Sequence of chain 1.A:
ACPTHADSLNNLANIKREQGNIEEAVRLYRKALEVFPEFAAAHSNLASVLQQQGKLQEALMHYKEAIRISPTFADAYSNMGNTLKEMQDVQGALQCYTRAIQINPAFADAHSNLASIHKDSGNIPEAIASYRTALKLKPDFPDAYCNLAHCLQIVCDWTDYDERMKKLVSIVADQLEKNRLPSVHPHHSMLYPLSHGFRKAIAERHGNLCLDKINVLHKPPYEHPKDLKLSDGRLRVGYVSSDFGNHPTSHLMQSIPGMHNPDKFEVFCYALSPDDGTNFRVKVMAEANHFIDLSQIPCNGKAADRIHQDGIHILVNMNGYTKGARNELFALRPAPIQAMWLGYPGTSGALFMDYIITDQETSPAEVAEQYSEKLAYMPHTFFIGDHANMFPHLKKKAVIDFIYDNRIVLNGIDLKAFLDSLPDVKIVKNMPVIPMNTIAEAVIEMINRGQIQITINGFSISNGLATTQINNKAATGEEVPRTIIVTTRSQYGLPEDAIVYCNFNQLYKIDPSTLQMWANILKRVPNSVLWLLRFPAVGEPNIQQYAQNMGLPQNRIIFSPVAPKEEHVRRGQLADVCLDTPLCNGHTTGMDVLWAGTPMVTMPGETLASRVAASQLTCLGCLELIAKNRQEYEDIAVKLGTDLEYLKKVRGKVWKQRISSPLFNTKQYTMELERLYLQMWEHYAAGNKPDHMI

Binding-site contacts:
Ligand atom C contacts residue ASN84 of chain 1.A at 3.5 Å.
Ligand atom CA contacts residue ASN81 of chain 1.A at 3.4 Å.
Ligand atom O contacts residue ASN115 of chain 1.A at 2.8 Å (h-bond).
Ligand atom OD1 contacts residue GLN53 of chain 1.A at 3.1 Å (h-bond).
Ligand atom OE2 contacts residue GLN90 of chain 1.A at 2.8 Å (h-bond).
Ligand atom CG2 contacts residue SER118 of chain 1.A at 3.5 Å.
Ligand atom OE1 contacts residue GLN90 of chain 1.A at 3.5 Å (h-bond).
Ligand atom CG2 contacts residue ASN149 of chain 1.A at 3.5 Å.
Ligand atom CB contacts residue ASN115 of chain 1.A at 3.4 Å.
Ligand atom OG1 contacts residue PHE109 of chain 1.A at 3.5 Å.
Ligand atom O contacts residue ASN16 of chain 1.A at 3.2 Å (h-bond).
Ligand atom CB contacts residue ASP77 of chain 1.A at 3.5 Å.
Ligand atom CB contacts residue ASP122 of chain 1.A at 3.3 Å.
Ligand atom OD1 contacts residue ASN84 of chain 1.A at 2.8 Å (h-bond).
Ligand atom N contacts residue ASN81 of chain 1.A at 2.8 Å (h-bond).
Ligand atom O contacts residue ASN84 of chain 1.A at 3.1 Å (h-bond).
Ligand atom O contacts residue LYS87 of chain 1.A at 3.1 Å (salt-bridge).
Ligand atom CG contacts residue ASP122 of chain 1.A at 3.4 Å.
Ligand atom CB contacts residue ASP9 of chain 1.A at 3.1 Å.
Ligand atom N contacts residue ASN115 of chain 1.A at 2.8 Å (h-bond).
Ligand atom N contacts residue ASP122 of chain 1.A at 3.1 Å (salt-bridge).
Ligand atom OG1 contacts residue ASP145 of chain 1.A at 2.7 Å (salt-bridge).
Ligand atom O contacts residue ASN12 of chain 1.A at 3.1 Å (h-bond).
Ligand atom CB contacts residue ASP145 of chain 1.A at 3.5 Å.
Ligand atom CB contacts residue ASP122 of chain 1.A at 3.3 Å.
Ligand atom OE2 contacts residue LYS325 of chain 1.A at 3.0 Å (salt-bridge).
Ligand atom OG1 contacts residue ASN84 of chain 1.A at 3.2 Å.
Ligand atom O contacts residue ASN47 of chain 1.A at 2.7 Å (h-bond).
Ligand atom ND2 contacts residue GLN53 of chain 1.A at 2.6 Å (h-bond).
Ligand atom CB contacts residue ASN84 of chain 1.A at 3.1 Å.
Ligand atom OG1 contacts residue ASP122 of chain 1.A at 2.4 Å (salt-bridge).
Ligand atom OE1 contacts residue LYS87 of chain 1.A at 3.5 Å (salt-bridge).
Ligand atom CB contacts residue ASP111 of chain 1.A at 3.4 Å.
Ligand atom OG1 contacts residue ASP77 of chain 1.A at 2.7 Å (salt-bridge).
Ligand atom N contacts residue ASN47 of chain 1.A at 2.9 Å (h-bond).
Ligand atom OG1 contacts residue ASP111 of chain 1.A at 2.5 Å (salt-bridge).
Ligand atom CG2 contacts residue ASN84 of chain 1.A at 3.4 Å.
Ligand atom O contacts residue ASN81 of chain 1.A at 2.9 Å (h-bond).
Ligand atom CA contacts residue ASN115 of chain 1.A at 3.5 Å.
Ligand atom CG contacts residue GLN53 of chain 1.A at 3.3 Å.

The protein below binds the small molecule below.
Small molecule (SMILES): C[C@H](NC(=O)[C@@H](NC(=O)[C@H](CC(N)=O)NC(=O)[C@@H](NC(=O)[C@@H](NC(=O)CNC(=O)[C@@H](NC(=O)[C@@H](N)CCC(=O)O)[C@@H](C)O)[C@@H](C)O)[C@@H](C)O)[C@@H](C)O)C(=O)N[C@H](C(=O)N[C@H](C(=O)N[C@@H](C)C(=O)N[C@H](C(=O)N[C@H](C=O)CO)[C@@H](C)O)[C@@H](C)O)[C@@H](C)O